Binding-site contacts:
Ligand atom O5 contacts residue ASN12 of chain 6.C at 2.7 Å (h-bond).
Ligand atom C7 contacts residue ASN12 of chain 6.C at 3.9 Å.
Ligand atom C1 contacts residue ASN12 of chain 6.C at 2.2 Å.
Ligand atom C2 contacts residue ASN12 of chain 6.C at 3.2 Å.
Ligand atom N2 contacts residue ASN12 of chain 6.C at 3.8 Å.
Ligand atom O7 contacts residue ASN12 of chain 6.C at 3.7 Å.
Ligand atom C5 contacts residue ASN12 of chain 6.C at 4.1 Å.

The protein below binds the small molecule below.
Small molecule (SMILES): CC(=O)N[C@H]1[C@H](O[C@H]2[C@H](O)[C@@H](NC(C)=O)CO[C@@H]2CO)O[C@H](CO)[C@@H](O)[C@@H]1O

Sequence of chain 6.C:
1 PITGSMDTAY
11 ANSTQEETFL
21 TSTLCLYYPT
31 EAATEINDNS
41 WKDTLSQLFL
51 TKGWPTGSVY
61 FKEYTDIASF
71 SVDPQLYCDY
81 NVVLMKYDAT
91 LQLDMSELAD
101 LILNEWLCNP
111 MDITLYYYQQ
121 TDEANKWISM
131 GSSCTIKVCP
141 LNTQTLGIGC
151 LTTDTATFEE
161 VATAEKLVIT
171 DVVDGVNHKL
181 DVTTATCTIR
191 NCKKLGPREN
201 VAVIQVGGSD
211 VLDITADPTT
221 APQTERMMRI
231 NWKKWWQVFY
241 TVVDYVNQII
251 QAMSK